Binding-site contacts:
Ligand atom C19 contacts residue TYR26 of chain 1.K at 4.1 Å (hydrophobic).
Ligand atom C2 contacts residue ALA22 of chain 1.K at 4.3 Å (hydrophobic).
Ligand atom C25 contacts residue DMU1 of chain 1.CD at 4.1 Å.
Ligand atom O3 contacts residue THR18 of chain 1.K at 3.3 Å.
Ligand atom O4 contacts residue DMU1 of chain 1.CD at 3.3 Å (h-bond).
Ligand atom C31 contacts residue LEU91 of chain 1.D at 4.5 Å (hydrophobic).
Ligand atom O16 contacts residue ALA22 of chain 1.K at 4.2 Å.
Ligand atom C28 contacts residue DMU1 of chain 1.CD at 4.2 Å.
Ligand atom C34 contacts residue TYR26 of chain 1.K at 4.2 Å (hydrophobic).
Ligand atom C28 contacts residue LEU91 of chain 1.D at 3.9 Å (hydrophobic).
Ligand atom C37 contacts residue TYR26 of chain 1.K at 4.2 Å (hydrophobic).
Ligand atom C28 contacts residue ILE94 of chain 1.D at 4.0 Å (hydrophobic).
Ligand atom O3 contacts residue ALA22 of chain 1.K at 3.8 Å.
Ligand atom O55 contacts residue ALA22 of chain 1.K at 3.6 Å.
Ligand atom O61 contacts residue ALA22 of chain 1.K at 4.1 Å.
Ligand atom O16 contacts residue TYR26 of chain 1.K at 4.0 Å.
Ligand atom C22 contacts residue VAL23 of chain 1.K at 4.1 Å (hydrophobic).
Ligand atom C57 contacts residue DMU1 of chain 1.CD at 3.3 Å.
Ligand atom C40 contacts residue TYR26 of chain 1.K at 4.0 Å (hydrophobic).
Ligand atom C28 contacts residue TYR26 of chain 1.K at 4.1 Å (hydrophobic).
Ligand atom O4 contacts residue THR18 of chain 1.K at 3.6 Å.
Ligand atom C31 contacts residue DMU1 of chain 1.CD at 4.0 Å.
Ligand atom C22 contacts residue DMU1 of chain 1.CD at 4.3 Å.
Ligand atom C22 contacts residue TYR26 of chain 1.K at 3.8 Å (hydrophobic).
Ligand atom C25 contacts residue TYR26 of chain 1.K at 4.2 Å (hydrophobic).
Ligand atom C19 contacts residue VAL23 of chain 1.K at 4.3 Å (hydrophobic).
Ligand atom C5 contacts residue THR18 of chain 1.K at 3.9 Å.
Ligand atom C19 contacts residue ALA22 of chain 1.K at 4.3 Å (hydrophobic).
Ligand atom C18 contacts residue TYR26 of chain 1.K at 3.9 Å (hydrophobic).
Ligand atom C7 contacts residue THR18 of chain 1.K at 4.0 Å.
Ligand atom O3 contacts residue DMU1 of chain 1.CD at 4.0 Å.
Ligand atom O61 contacts residue DMU1 of chain 1.CD at 2.2 Å (h-bond).
Ligand atom C3 contacts residue ALA22 of chain 1.K at 4.1 Å (hydrophobic).
Ligand atom C19 contacts residue DMU1 of chain 1.CD at 4.3 Å.
Ligand atom O5 contacts residue ALA22 of chain 1.K at 4.1 Å.

Sequence of chain 1.K:
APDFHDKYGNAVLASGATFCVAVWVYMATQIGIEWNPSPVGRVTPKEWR

A protein and the small-molecule ligand that binds it are described below.
Small molecule (SMILES): CCCCCCCCCCO[C@@H]1O[C@H](CO)[C@@H](O[C@H]2O[C@H](CO)[C@@H](O)[C@H](O)[C@H]2O)[C@H](O)[C@H]1O

Sequence of chain 1.D:
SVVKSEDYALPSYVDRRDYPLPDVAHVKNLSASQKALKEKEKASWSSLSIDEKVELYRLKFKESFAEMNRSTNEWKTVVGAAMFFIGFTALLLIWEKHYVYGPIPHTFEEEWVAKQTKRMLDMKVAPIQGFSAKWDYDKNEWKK